Sequence of chain 3.A:
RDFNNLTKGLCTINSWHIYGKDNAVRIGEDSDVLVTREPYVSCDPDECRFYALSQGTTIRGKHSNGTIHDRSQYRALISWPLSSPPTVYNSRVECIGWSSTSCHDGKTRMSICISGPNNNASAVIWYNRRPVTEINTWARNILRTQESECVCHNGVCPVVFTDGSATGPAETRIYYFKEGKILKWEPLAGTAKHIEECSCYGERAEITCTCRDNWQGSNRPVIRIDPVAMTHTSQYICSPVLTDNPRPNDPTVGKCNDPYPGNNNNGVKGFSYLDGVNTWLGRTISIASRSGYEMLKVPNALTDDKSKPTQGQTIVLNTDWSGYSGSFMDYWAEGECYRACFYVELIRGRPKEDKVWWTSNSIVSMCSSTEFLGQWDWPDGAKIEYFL

This protein binds this small molecule.
Small molecule (SMILES): CC(=O)N[C@@H]1[C@@H](O)[C@H](O)[C@@H](CO)O[C@H]1O

Binding-site contacts:
Ligand atom O3 contacts residue TRP357 of chain 3.A at 4.1 Å.
Ligand atom C1 contacts residue ASN65 of chain 3.A at 1.4 Å.
Ligand atom O7 contacts residue ASN65 of chain 3.A at 3.4 Å (h-bond).
Ligand atom C2 contacts residue TRP357 of chain 3.A at 4.2 Å (hydrophobic).
Ligand atom C7 contacts residue TRP357 of chain 3.A at 4.0 Å (hydrophobic).
Ligand atom C8 contacts residue TRP357 of chain 3.A at 3.4 Å (hydrophobic).
Ligand atom C7 contacts residue ASN65 of chain 3.A at 3.4 Å.
Ligand atom C3 contacts residue ASN65 of chain 3.A at 3.7 Å.
Ligand atom N2 contacts residue TRP357 of chain 3.A at 3.4 Å.
Ligand atom O5 contacts residue ASN65 of chain 3.A at 2.3 Å (h-bond).
Ligand atom C5 contacts residue TRP357 of chain 3.A at 4.2 Å (hydrophobic).
Ligand atom C2 contacts residue ASN65 of chain 3.A at 2.5 Å.
Ligand atom N2 contacts residue ASN65 of chain 3.A at 2.9 Å (h-bond).
Ligand atom C1 contacts residue TRP357 of chain 3.A at 3.8 Å (hydrophobic).
Ligand atom C5 contacts residue ASN65 of chain 3.A at 3.6 Å.
Ligand atom C3 contacts residue TRP357 of chain 3.A at 3.8 Å (hydrophobic).
Ligand atom C4 contacts residue ASN65 of chain 3.A at 4.2 Å.
Ligand atom O4 contacts residue TRP357 of chain 3.A at 4.1 Å.
Ligand atom C4 contacts residue TRP357 of chain 3.A at 4.4 Å (hydrophobic).